This small molecule binds to this protein.
Small molecule (SMILES): CC(=O)N[C@@H]1[C@@H](O)[C@H](O)[C@@H](CO)O[C@H]1O

Sequence of chain 1.E:
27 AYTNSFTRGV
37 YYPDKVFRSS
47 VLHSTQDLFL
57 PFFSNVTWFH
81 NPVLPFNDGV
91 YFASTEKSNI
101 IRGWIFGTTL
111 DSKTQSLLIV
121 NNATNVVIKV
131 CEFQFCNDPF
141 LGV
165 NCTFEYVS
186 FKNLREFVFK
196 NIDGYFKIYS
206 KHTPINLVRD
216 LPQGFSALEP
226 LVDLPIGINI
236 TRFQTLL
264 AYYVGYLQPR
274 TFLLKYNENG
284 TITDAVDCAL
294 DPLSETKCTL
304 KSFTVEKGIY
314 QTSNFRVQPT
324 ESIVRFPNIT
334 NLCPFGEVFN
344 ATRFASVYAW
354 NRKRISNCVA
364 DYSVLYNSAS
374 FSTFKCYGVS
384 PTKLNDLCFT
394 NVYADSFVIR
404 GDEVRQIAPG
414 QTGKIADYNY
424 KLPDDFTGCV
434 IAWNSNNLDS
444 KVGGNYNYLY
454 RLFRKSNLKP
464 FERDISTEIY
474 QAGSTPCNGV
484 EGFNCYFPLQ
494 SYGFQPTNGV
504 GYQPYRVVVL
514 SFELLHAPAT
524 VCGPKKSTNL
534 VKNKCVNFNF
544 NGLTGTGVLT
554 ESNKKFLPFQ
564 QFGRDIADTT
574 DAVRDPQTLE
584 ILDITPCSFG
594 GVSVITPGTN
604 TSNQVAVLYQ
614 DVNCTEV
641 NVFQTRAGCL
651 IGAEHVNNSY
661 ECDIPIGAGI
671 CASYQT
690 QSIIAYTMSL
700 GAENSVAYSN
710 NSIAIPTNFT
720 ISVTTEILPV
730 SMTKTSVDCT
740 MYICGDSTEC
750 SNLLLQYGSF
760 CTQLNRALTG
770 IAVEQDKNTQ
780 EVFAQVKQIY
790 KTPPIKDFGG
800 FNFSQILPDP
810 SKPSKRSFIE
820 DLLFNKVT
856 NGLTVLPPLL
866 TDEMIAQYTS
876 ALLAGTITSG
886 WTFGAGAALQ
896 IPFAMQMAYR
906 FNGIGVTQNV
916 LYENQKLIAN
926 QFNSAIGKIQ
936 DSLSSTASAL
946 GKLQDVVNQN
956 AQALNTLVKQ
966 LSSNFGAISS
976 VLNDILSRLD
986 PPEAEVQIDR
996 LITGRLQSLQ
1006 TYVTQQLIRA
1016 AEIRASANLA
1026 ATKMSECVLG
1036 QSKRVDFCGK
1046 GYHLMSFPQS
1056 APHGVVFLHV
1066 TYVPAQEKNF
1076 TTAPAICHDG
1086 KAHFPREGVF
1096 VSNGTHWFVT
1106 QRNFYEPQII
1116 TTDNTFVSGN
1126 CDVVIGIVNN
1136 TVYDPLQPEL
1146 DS

Binding-site contacts:
Ligand atom C7 contacts residue ASN603 of chain 1.E at 3.2 Å.
Ligand atom N2 contacts residue ASN603 of chain 1.E at 2.9 Å (h-bond).
Ligand atom C8 contacts residue THR604 of chain 1.E at 4.4 Å.
Ligand atom C1 contacts residue ASN603 of chain 1.E at 1.4 Å.
Ligand atom O7 contacts residue ASN603 of chain 1.E at 3.1 Å (h-bond).
Ligand atom C3 contacts residue ASN603 of chain 1.E at 3.8 Å.
Ligand atom C5 contacts residue ASN603 of chain 1.E at 3.7 Å.
Ligand atom C4 contacts residue ASN603 of chain 1.E at 4.3 Å.
Ligand atom O5 contacts residue ASN603 of chain 1.E at 2.4 Å (h-bond).
Ligand atom C2 contacts residue ASN603 of chain 1.E at 2.5 Å.
Ligand atom C8 contacts residue ASN603 of chain 1.E at 3.6 Å.